Binding-site contacts:
Ligand atom O4 contacts residue TRP432 of chain 1.A at 3.2 Å (h-bond).
Ligand atom C3 contacts residue GLN30 of chain 1.A at 4.0 Å.
Ligand atom O4 contacts residue GLN30 of chain 1.A at 2.9 Å (h-bond).
Ligand atom C2 contacts residue TRP132 of chain 1.A at 3.9 Å (hydrophobic).
Ligand atom O6 contacts residue SER439 of chain 1.A at 4.0 Å.
Ligand atom O2 contacts residue ASN176 of chain 1.A at 3.9 Å.
Ligand atom C3 contacts residue TRP440 of chain 1.A at 4.0 Å (hydrophobic).
Ligand atom O1 contacts residue GLU177 of chain 1.A at 3.5 Å (salt-bridge).
Ligand atom O2 contacts residue HIS131 of chain 1.A at 3.6 Å (h-bond).
Ligand atom P contacts residue LYS446 of chain 1.A at 3.6 Å.
Ligand atom O5 contacts residue GLU385 of chain 1.A at 3.5 Å (salt-bridge).
Ligand atom C5 contacts residue TYR308 of chain 1.A at 4.0 Å (hydrophobic).
Ligand atom C3 contacts residue GLU385 of chain 1.A at 3.8 Å.
Ligand atom O3P contacts residue SER439 of chain 1.A at 2.3 Å (h-bond).
Ligand atom O3 contacts residue HIS131 of chain 1.A at 3.4 Å (h-bond).
Ligand atom O3 contacts residue GLN30 of chain 1.A at 2.7 Å (h-bond).
Ligand atom C2 contacts residue GLU385 of chain 1.A at 3.5 Å.
Ligand atom O6 contacts residue TYR448 of chain 1.A at 4.0 Å.
Ligand atom O2P contacts residue LYS446 of chain 1.A at 2.3 Å (salt-bridge).
Ligand atom O3 contacts residue TRP440 of chain 1.A at 3.0 Å (h-bond).
Ligand atom O5 contacts residue TYR308 of chain 1.A at 3.1 Å (h-bond).
Ligand atom C1 contacts residue TYR308 of chain 1.A at 3.9 Å (hydrophobic).
Ligand atom C1 contacts residue GLU385 of chain 1.A at 3.3 Å.
Ligand atom O2P contacts residue TRP359 of chain 1.A at 3.1 Å.
Ligand atom C1 contacts residue GLU177 of chain 1.A at 3.4 Å.
Ligand atom C4 contacts residue GLN30 of chain 1.A at 3.9 Å.
Ligand atom O2P contacts residue TYR448 of chain 1.A at 2.6 Å (h-bond).
Ligand atom C2 contacts residue GLU177 of chain 1.A at 3.2 Å.
Ligand atom O1P contacts residue SER439 of chain 1.A at 3.6 Å.
Ligand atom O3 contacts residue TRP432 of chain 1.A at 3.5 Å.
Ligand atom C6 contacts residue TRP359 of chain 1.A at 3.6 Å (hydrophobic).
Ligand atom P contacts residue ASN442 of chain 1.A at 3.8 Å.
Ligand atom O1P contacts residue ASN442 of chain 1.A at 2.9 Å (h-bond).
Ligand atom C3 contacts residue TRP432 of chain 1.A at 3.7 Å (hydrophobic).
Ligand atom O2 contacts residue GLU177 of chain 1.A at 2.6 Å (salt-bridge).
Ligand atom P contacts residue SER439 of chain 1.A at 3.4 Å.
Ligand atom O3P contacts residue ASN442 of chain 1.A at 3.4 Å (h-bond).
Ligand atom O3P contacts residue LYS446 of chain 1.A at 3.6 Å.
Ligand atom P contacts residue TYR448 of chain 1.A at 3.8 Å.
Ligand atom O2 contacts residue GLU385 of chain 1.A at 2.8 Å (salt-bridge).

Sequence of chain 1.A:
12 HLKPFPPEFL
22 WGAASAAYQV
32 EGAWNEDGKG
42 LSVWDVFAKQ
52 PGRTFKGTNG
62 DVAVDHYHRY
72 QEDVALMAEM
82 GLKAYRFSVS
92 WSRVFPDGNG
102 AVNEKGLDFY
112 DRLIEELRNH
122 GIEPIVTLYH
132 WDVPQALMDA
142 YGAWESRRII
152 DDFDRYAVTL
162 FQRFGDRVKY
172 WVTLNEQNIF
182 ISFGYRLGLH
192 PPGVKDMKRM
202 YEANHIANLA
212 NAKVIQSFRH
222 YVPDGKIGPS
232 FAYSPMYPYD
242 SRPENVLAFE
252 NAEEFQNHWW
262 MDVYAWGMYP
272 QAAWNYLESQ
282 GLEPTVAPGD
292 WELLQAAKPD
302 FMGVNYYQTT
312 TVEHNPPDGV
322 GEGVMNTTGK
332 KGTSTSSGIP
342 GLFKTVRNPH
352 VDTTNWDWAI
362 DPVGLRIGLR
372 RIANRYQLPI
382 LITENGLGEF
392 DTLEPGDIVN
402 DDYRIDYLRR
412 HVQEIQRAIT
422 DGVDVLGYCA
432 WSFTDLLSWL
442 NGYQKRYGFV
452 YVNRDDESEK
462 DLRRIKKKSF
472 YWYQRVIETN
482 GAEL

The protein below binds the small molecule below.
Small molecule (SMILES): O=P(O)(O)OC[C@H]1O[C@@H](O)[C@H](O)[C@@H](O)[C@@H]1O